Sequence of chain 1.C:
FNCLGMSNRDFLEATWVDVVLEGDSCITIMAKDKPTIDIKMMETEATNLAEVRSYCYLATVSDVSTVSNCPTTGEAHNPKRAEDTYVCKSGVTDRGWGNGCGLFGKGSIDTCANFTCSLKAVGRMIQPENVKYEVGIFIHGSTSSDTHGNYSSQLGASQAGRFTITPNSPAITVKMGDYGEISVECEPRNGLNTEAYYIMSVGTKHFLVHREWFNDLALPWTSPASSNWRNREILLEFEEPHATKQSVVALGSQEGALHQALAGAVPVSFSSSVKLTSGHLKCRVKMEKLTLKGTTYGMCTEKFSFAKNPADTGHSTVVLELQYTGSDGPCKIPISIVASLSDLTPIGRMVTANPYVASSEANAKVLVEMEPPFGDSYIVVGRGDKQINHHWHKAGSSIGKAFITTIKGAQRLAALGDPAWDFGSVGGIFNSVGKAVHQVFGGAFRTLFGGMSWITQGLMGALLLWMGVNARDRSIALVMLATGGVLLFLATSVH

Binding-site contacts:
Ligand atom C8 contacts residue TYR90 of chain 1.C at 3.9 Å (hydrophobic).
Ligand atom C7 contacts residue ASN118 of chain 1.C at 3.6 Å.
Ligand atom O6 contacts residue THR120 of chain 1.C at 3.1 Å (h-bond).
Ligand atom C1 contacts residue THR89 of chain 1.C at 3.9 Å.
Ligand atom C5 contacts residue THR120 of chain 1.C at 4.0 Å.
Ligand atom C2 contacts residue SER66 of chain 1.C at 4.4 Å.
Ligand atom C7 contacts residue TYR90 of chain 1.C at 3.8 Å (hydrophobic).
Ligand atom C6 contacts residue PHE119 of chain 1.C at 4.1 Å (hydrophobic).
Ligand atom O6 contacts residue THR89 of chain 1.C at 3.5 Å.
Ligand atom C3 contacts residue ASN118 of chain 1.C at 3.8 Å.
Ligand atom O6 contacts residue ASN118 of chain 1.C at 4.1 Å.
Ligand atom O7 contacts residue TYR90 of chain 1.C at 3.7 Å.
Ligand atom C6 contacts residue THR120 of chain 1.C at 3.4 Å.
Ligand atom O6 contacts residue PHE119 of chain 1.C at 2.8 Å (h-bond).
Ligand atom O5 contacts residue ASN118 of chain 1.C at 2.4 Å (h-bond).
Ligand atom C1 contacts residue SER66 of chain 1.C at 4.2 Å.
Ligand atom O7 contacts residue ASN118 of chain 1.C at 4.5 Å.
Ligand atom O5 contacts residue PHE119 of chain 1.C at 4.2 Å.
Ligand atom O5 contacts residue THR120 of chain 1.C at 3.4 Å (h-bond).
Ligand atom C2 contacts residue ASN118 of chain 1.C at 2.4 Å.
Ligand atom C6 contacts residue THR89 of chain 1.C at 4.2 Å.
Ligand atom C8 contacts residue ASN118 of chain 1.C at 3.9 Å.
Ligand atom N2 contacts residue ASN118 of chain 1.C at 2.9 Å (h-bond).
Ligand atom C5 contacts residue ASN118 of chain 1.C at 3.7 Å.
Ligand atom O5 contacts residue THR89 of chain 1.C at 3.8 Å.
Ligand atom N2 contacts residue TYR90 of chain 1.C at 4.5 Å.
Ligand atom C5 contacts residue THR89 of chain 1.C at 4.1 Å.
Ligand atom C4 contacts residue ASN118 of chain 1.C at 4.2 Å.
Ligand atom C1 contacts residue ASN118 of chain 1.C at 1.4 Å.

The protein below binds the small molecule below.
Small molecule (SMILES): CC(=O)N[C@@H]1[C@@H](O)[C@H](O)[C@@H](CO)O[C@H]1O